This small molecule binds to this protein.
Small molecule (SMILES): CN(Cc1cnc2nc(N)nc(N)c2n1)c1ccc(C(=O)N[C@H](CCC(=O)O)C(=O)O)cc1

Sequence of chain 1.A:
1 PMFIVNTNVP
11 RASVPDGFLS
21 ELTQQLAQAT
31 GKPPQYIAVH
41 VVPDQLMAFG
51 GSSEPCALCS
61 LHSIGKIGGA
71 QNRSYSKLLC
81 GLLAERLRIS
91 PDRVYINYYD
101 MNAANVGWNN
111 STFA

Sequence of chain 1.C:
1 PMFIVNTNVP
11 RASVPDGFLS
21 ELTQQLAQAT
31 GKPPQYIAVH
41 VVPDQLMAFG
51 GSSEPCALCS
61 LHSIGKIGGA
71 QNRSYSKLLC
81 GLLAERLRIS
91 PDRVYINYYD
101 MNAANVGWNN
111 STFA

Binding-site contacts:
Ligand atom C12 contacts residue ILE64 of chain 1.A at 4.0 Å (hydrophobic).
Ligand atom C14 contacts residue LYS32 of chain 1.A at 3.4 Å.
Ligand atom OE1 contacts residue VAL106 of chain 1.A at 3.9 Å.
Ligand atom C contacts residue PHE113 of chain 1.A at 3.8 Å (hydrophobic).
Ligand atom N contacts residue PHE113 of chain 1.A at 3.7 Å.
Ligand atom CG contacts residue PRO1 of chain 1.A at 3.9 Å (hydrophobic).
Ligand atom OE1 contacts residue ASN97 of chain 1.C at 3.2 Å (h-bond).
Ligand atom N contacts residue TYR95 of chain 1.C at 3.8 Å.
Ligand atom OE1 contacts residue MET101 of chain 1.A at 4.0 Å.
Ligand atom NA4 contacts residue PRO33 of chain 1.A at 3.3 Å.
Ligand atom C13 contacts residue LYS32 of chain 1.A at 3.8 Å.
Ligand atom CB contacts residue TYR95 of chain 1.C at 3.5 Å (hydrophobic).
Ligand atom CT contacts residue ILE64 of chain 1.A at 3.7 Å (hydrophobic).
Ligand atom C16 contacts residue TYR36 of chain 1.A at 3.6 Å (hydrophobic).
Ligand atom C9 contacts residue LYS32 of chain 1.A at 3.3 Å.
Ligand atom O contacts residue TYR36 of chain 1.A at 3.6 Å.
Ligand atom OE2 contacts residue TYR95 of chain 1.C at 3.2 Å.
Ligand atom CT contacts residue PRO1 of chain 1.A at 3.6 Å (hydrophobic).
Ligand atom CB contacts residue PRO1 of chain 1.A at 3.7 Å (hydrophobic).
Ligand atom C7 contacts residue LYS66 of chain 1.A at 3.2 Å.
Ligand atom O2 contacts residue PRO1 of chain 1.A at 3.1 Å (h-bond).
Ligand atom O2 contacts residue ILE64 of chain 1.A at 3.0 Å (h-bond).
Ligand atom O1 contacts residue LYS32 of chain 1.A at 2.6 Å (salt-bridge).
Ligand atom O1 contacts residue ILE64 of chain 1.A at 3.9 Å.
Ligand atom C15 contacts residue LYS32 of chain 1.A at 3.2 Å.
Ligand atom O2 contacts residue SER63 of chain 1.A at 3.5 Å.
Ligand atom N8 contacts residue LYS66 of chain 1.A at 3.7 Å.
Ligand atom C11 contacts residue LYS32 of chain 1.A at 3.8 Å.
Ligand atom C4 contacts residue PRO33 of chain 1.A at 3.9 Å (hydrophobic).
Ligand atom OE1 contacts residue HIS62 of chain 1.A at 3.6 Å.
Ligand atom O contacts residue PHE113 of chain 1.A at 3.6 Å.
Ligand atom CT contacts residue LYS32 of chain 1.A at 3.7 Å.
Ligand atom C16 contacts residue LYS32 of chain 1.A at 3.5 Å.
Ligand atom OE2 contacts residue MET2 of chain 1.A at 3.2 Å.
Ligand atom C12 contacts residue LYS32 of chain 1.A at 4.0 Å.
Ligand atom O1 contacts residue PRO1 of chain 1.A at 3.9 Å.
Ligand atom OE1 contacts residue MET2 of chain 1.A at 4.0 Å.
Ligand atom N10 contacts residue LYS32 of chain 1.A at 3.8 Å.
Ligand atom CA contacts residue ILE64 of chain 1.A at 3.3 Å (hydrophobic).
Ligand atom N contacts residue ILE64 of chain 1.A at 4.0 Å.